This small molecule binds to this protein.
Small molecule (SMILES): CC(C)CCC[C@@H](C)[C@H]1CC[C@H]2[C@@H]3CC=C4C[C@@H](OC(=O)CCC(=O)O)CC[C@]4(C)[C@H]3CC[C@]12C

Binding-site contacts:
Ligand atom OAG contacts residue SER273 of chain 1.F at 4.0 Å.
Ligand atom CAK contacts residue LEU319 of chain 1.F at 3.9 Å (hydrophobic).
Ligand atom OAF contacts residue ASN274 of chain 1.F at 3.2 Å (h-bond).
Ligand atom OAW contacts residue MET316 of chain 1.F at 4.0 Å.
Ligand atom CAC contacts residue VAL199 of chain 1.F at 4.1 Å (hydrophobic).
Ligand atom CAD contacts residue SER320 of chain 1.F at 4.0 Å.
Ligand atom OAG contacts residue MET316 of chain 1.F at 3.6 Å.
Ligand atom OAH contacts residue GLN313 of chain 1.F at 3.6 Å.
Ligand atom CAM contacts residue SER320 of chain 1.F at 4.0 Å.
Ligand atom CAL contacts residue PHE277 of chain 1.F at 3.8 Å (hydrophobic).
Ligand atom OAG contacts residue PHE277 of chain 1.F at 4.0 Å.
Ligand atom CAE contacts residue VAL326 of chain 1.F at 3.6 Å (hydrophobic).
Ligand atom CAT contacts residue PRO194 of chain 1.F at 3.9 Å (hydrophobic).
Ligand atom OAW contacts residue SER273 of chain 1.F at 3.0 Å (h-bond).
Ligand atom CAR contacts residue PHE269 of chain 1.F at 3.8 Å (hydrophobic).
Ligand atom CAD contacts residue LEU319 of chain 1.F at 3.4 Å (hydrophobic).
Ligand atom CAT contacts residue PHE269 of chain 1.F at 3.8 Å (hydrophobic).
Ligand atom CAX contacts residue ASN274 of chain 1.F at 3.5 Å.
Ligand atom OAH contacts residue ASN274 of chain 1.F at 3.3 Å (h-bond).
Ligand atom CAY contacts residue SER273 of chain 1.F at 3.5 Å.
Ligand atom OAG contacts residue PRO194 of chain 1.F at 3.4 Å.
Ligand atom CAI contacts residue LEU319 of chain 1.F at 3.6 Å (hydrophobic).
Ligand atom CAV contacts residue SER320 of chain 1.F at 4.1 Å.
Ligand atom CAL contacts residue ASN274 of chain 1.F at 3.8 Å.
Ligand atom CAZ contacts residue LEU319 of chain 1.F at 3.9 Å (hydrophobic).
Ligand atom CAD contacts residue PHE323 of chain 1.F at 4.2 Å (hydrophobic).
Ligand atom CAM contacts residue ALA317 of chain 1.F at 4.1 Å (hydrophobic).
Ligand atom CAA contacts residue ILE161 of chain 1.F at 3.8 Å (hydrophobic).
Ligand atom CAY contacts residue MET316 of chain 1.F at 3.7 Å (hydrophobic).
Ligand atom CAC contacts residue LEU202 of chain 1.F at 4.0 Å (hydrophobic).
Ligand atom OAW contacts residue SER320 of chain 1.F at 3.8 Å.
Ligand atom CAL contacts residue SER273 of chain 1.F at 3.4 Å.
Ligand atom CBC contacts residue PRO194 of chain 1.F at 3.8 Å (hydrophobic).
Ligand atom CBC contacts residue SER273 of chain 1.F at 3.5 Å.
Ligand atom CAV contacts residue LEU319 of chain 1.F at 4.0 Å (hydrophobic).
Ligand atom CAR contacts residue SER273 of chain 1.F at 3.2 Å.
Ligand atom CAO contacts residue TRP25 of chain 1.F at 4.1 Å (hydrophobic).
Ligand atom CAJ contacts residue TRP25 of chain 1.F at 3.6 Å (hydrophobic).
Ligand atom CAM contacts residue MET316 of chain 1.F at 3.6 Å (hydrophobic).
Ligand atom CAV contacts residue MET316 of chain 1.F at 3.6 Å (hydrophobic).

Sequence of chain 1.F:
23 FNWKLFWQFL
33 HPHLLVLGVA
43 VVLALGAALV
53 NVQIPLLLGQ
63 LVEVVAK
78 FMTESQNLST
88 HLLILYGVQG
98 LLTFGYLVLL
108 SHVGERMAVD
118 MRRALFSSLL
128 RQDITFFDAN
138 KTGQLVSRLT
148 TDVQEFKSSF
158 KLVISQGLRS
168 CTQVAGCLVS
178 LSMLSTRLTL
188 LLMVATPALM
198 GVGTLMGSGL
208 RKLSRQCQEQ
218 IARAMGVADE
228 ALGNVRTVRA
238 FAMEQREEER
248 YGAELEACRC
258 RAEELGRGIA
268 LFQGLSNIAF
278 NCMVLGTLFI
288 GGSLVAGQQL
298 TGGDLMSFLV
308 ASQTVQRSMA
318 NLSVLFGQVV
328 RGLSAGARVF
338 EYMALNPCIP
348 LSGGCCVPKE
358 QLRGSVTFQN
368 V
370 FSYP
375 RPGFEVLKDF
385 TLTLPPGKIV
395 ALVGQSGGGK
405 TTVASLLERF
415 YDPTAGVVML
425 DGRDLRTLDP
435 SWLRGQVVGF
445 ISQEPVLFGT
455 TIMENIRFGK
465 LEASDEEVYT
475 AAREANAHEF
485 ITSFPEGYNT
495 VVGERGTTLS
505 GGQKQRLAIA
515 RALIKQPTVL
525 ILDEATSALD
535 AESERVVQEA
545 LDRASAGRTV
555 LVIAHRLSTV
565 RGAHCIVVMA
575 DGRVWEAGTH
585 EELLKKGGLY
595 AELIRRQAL